The small molecule below binds the protein below.
Small molecule (SMILES): O=c1ccn([C@@H]2O[C@H](CO[P](=O)(O)O[C@H]3[C@@H](O)[C@H](n4ccc(=O)[nH]c4=O)O[C@@H]3CO[P](=O)(O)O[C@H]3[C@@H](O)[C@H](n4ccc(=O)[nH]c4=O)O[C@@H]3CO[P](=O)(O)O[C@H]3[C@@H](O)[C@H](n4ccc(=O)[nH]c4=O)O[C@@H]3COP(=O)=O)[C@@H](O)[C@H]2O)c(=O)[nH]1

Binding-site contacts:
Ligand atom P contacts residue ARG15 of chain 48.A at 3.1 Å.
Ligand atom O3' contacts residue ARG19 of chain 48.A at 3.6 Å (salt-bridge).
Ligand atom O5' contacts residue ARG19 of chain 48.A at 2.1 Å (salt-bridge).
Ligand atom N1 contacts residue ARG19 of chain 48.A at 3.9 Å.
Ligand atom N1 contacts residue A3 of chain 48.B at 4.3 Å.
Ligand atom O3' contacts residue ARG15 of chain 48.A at 3.1 Å (salt-bridge).
Ligand atom C1' contacts residue ARG19 of chain 48.A at 4.3 Å.
Ligand atom C5' contacts residue ARG15 of chain 48.A at 2.5 Å.
Ligand atom P contacts residue ARG19 of chain 48.A at 2.8 Å.
Ligand atom C5' contacts residue ARG19 of chain 48.A at 3.2 Å.
Ligand atom OP1 contacts residue LYS18 of chain 48.A at 3.7 Å.
Ligand atom C4 contacts residue A1 of chain 48.B at 3.4 Å.
Ligand atom C3' contacts residue ARG19 of chain 48.A at 3.4 Å.
Ligand atom C4' contacts residue ARG15 of chain 48.A at 3.3 Å.
Ligand atom OP1 contacts residue MET14 of chain 48.A at 3.8 Å.
Ligand atom O2 contacts residue A1 of chain 48.B at 2.7 Å (h-bond).
Ligand atom OP2 contacts residue ARG15 of chain 48.A at 2.5 Å.
Ligand atom O5' contacts residue ARG15 of chain 48.A at 3.6 Å.
Ligand atom C2 contacts residue A2 of chain 48.B at 3.9 Å.
Ligand atom C4 contacts residue ARG19 of chain 48.A at 3.9 Å.
Ligand atom O2 contacts residue A2 of chain 48.B at 3.7 Å.
Ligand atom OP2 contacts residue ARG19 of chain 48.A at 2.1 Å (salt-bridge).
Ligand atom O4 contacts residue A3 of chain 48.B at 2.8 Å (h-bond).
Ligand atom C2 contacts residue A3 of chain 48.B at 3.5 Å.
Ligand atom N3 contacts residue A2 of chain 48.B at 3.7 Å.
Ligand atom C4 contacts residue A3 of chain 48.B at 3.6 Å.
Ligand atom C2 contacts residue A1 of chain 48.B at 3.1 Å.
Ligand atom OP1 contacts residue ARG19 of chain 48.A at 4.1 Å.
Ligand atom C6 contacts residue ARG19 of chain 48.A at 2.7 Å.
Ligand atom O4 contacts residue A1 of chain 48.B at 3.0 Å (h-bond).
Ligand atom C5 contacts residue ARG19 of chain 48.A at 2.9 Å.
Ligand atom OP2 contacts residue ALA16 of chain 48.A at 4.1 Å.
Ligand atom N3 contacts residue A1 of chain 48.B at 2.7 Å (h-bond).
Ligand atom OP1 contacts residue ARG15 of chain 48.A at 2.5 Å.
Ligand atom C3' contacts residue ARG15 of chain 48.A at 3.8 Å.
Ligand atom C4' contacts residue ARG19 of chain 48.A at 3.7 Å.
Ligand atom O4' contacts residue ARG19 of chain 48.A at 3.9 Å.
Ligand atom C2' contacts residue ARG19 of chain 48.A at 3.6 Å.
Ligand atom O2 contacts residue A3 of chain 48.B at 3.2 Å.
Ligand atom N3 contacts residue A3 of chain 48.B at 2.8 Å (h-bond).

Sequence of chain 48.A:
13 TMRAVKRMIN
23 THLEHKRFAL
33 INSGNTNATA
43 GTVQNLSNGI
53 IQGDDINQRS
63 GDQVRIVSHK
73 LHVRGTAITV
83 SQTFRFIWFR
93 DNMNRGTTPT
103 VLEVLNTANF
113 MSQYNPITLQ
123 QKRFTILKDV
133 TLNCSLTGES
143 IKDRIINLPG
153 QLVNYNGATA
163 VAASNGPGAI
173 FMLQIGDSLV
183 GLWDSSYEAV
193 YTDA